Binding-site contacts:
Ligand atom C18 contacts residue GLU239 of chain 1.A at 3.8 Å.
Ligand atom C7 contacts residue ASP166 of chain 1.A at 3.7 Å.
Ligand atom C7 contacts residue ASP168 of chain 1.A at 3.7 Å.
Ligand atom N3 contacts residue GLU270 of chain 1.A at 2.5 Å (salt-bridge).
Ligand atom C12 contacts residue ASP166 of chain 1.A at 3.9 Å.
Ligand atom C10 contacts residue ASP166 of chain 1.A at 3.4 Å.
Ligand atom O8 contacts residue ARG220 of chain 1.A at 3.3 Å (salt-bridge).
Ligand atom C15 contacts residue ASN235 of chain 1.A at 3.8 Å.
Ligand atom O14 contacts residue GLU239 of chain 1.A at 3.4 Å.
Ligand atom O8 contacts residue PHE272 of chain 1.A at 3.8 Å.
Ligand atom N3 contacts residue PHE167 of chain 1.A at 3.7 Å.
Ligand atom C6 contacts residue PHE272 of chain 1.A at 3.1 Å (hydrophobic).
Ligand atom C5 contacts residue PHE272 of chain 1.A at 3.6 Å (hydrophobic).
Ligand atom N2 contacts residue PHE272 of chain 1.A at 2.8 Å (h-bond).
Ligand atom C4 contacts residue GLN36 of chain 1.A at 3.7 Å.
Ligand atom O11 contacts residue ASP168 of chain 1.A at 3.3 Å (salt-bridge).
Ligand atom N4 contacts residue ASP168 of chain 1.A at 3.9 Å.
Ligand atom C12 contacts residue GLU270 of chain 1.A at 3.3 Å.
Ligand atom C8 contacts residue ASP166 of chain 1.A at 3.7 Å.
Ligand atom O14 contacts residue ASN235 of chain 1.A at 3.4 Å (h-bond).
Ligand atom N3 contacts residue ASP168 of chain 1.A at 2.9 Å (salt-bridge).
Ligand atom C7 contacts residue GLU270 of chain 1.A at 3.4 Å.
Ligand atom O13 contacts residue PHE167 of chain 1.A at 3.9 Å.
Ligand atom C3 contacts residue ASP199 of chain 1.A at 3.5 Å.
Ligand atom N2 contacts residue ASP269 of chain 1.A at 2.7 Å (salt-bridge).
Ligand atom O7 contacts residue ASP199 of chain 1.A at 2.5 Å (salt-bridge).
Ligand atom C6 contacts residue GLN36 of chain 1.A at 3.8 Å.
Ligand atom C11 contacts residue ASP269 of chain 1.A at 3.3 Å.
Ligand atom C16 contacts residue GLU239 of chain 1.A at 4.0 Å.
Ligand atom C9 contacts residue ASP166 of chain 1.A at 3.9 Å.
Ligand atom O8 contacts residue GLN36 of chain 1.A at 2.8 Å (h-bond).
Ligand atom C14 contacts residue ASP168 of chain 1.A at 3.8 Å.
Ligand atom C15 contacts residue ASP168 of chain 1.A at 3.6 Å.
Ligand atom N3 contacts residue ASP166 of chain 1.A at 2.9 Å (salt-bridge).
Ligand atom N1 contacts residue PHE272 of chain 1.A at 2.8 Å (h-bond).
Ligand atom O13 contacts residue ASP168 of chain 1.A at 3.0 Å (salt-bridge).
Ligand atom C18 contacts residue CYS236 of chain 1.A at 4.0 Å (hydrophobic).
Ligand atom C12 contacts residue ASP269 of chain 1.A at 3.5 Å.
Ligand atom O14 contacts residue CYS236 of chain 1.A at 3.5 Å.
Ligand atom O10 contacts residue ASP166 of chain 1.A at 3.9 Å.

This small molecule binds to this protein.
Small molecule (SMILES): NC[C@H]1O[C@H](O[C@H]2[C@H](O)[C@@H](O[C@H]3O[C@H](CO)[C@@H](O)[C@H](N)[C@H]3O)[C@H](N)C[C@@H]2N)[C@H](O)[C@@H](O)[C@@H]1O

Sequence of chain 1.A:
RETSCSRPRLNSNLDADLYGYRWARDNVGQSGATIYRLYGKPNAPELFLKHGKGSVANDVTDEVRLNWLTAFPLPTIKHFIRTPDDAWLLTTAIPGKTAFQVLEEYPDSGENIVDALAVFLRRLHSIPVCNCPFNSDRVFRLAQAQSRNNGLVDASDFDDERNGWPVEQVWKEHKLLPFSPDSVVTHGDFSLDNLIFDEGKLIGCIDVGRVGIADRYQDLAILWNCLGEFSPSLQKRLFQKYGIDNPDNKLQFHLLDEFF